The small molecule below binds the protein below.
Small molecule (SMILES): CC(=O)N[C@@H]1[C@@H](O)[C@H](O)[C@@H](CO)O[C@H]1O

Sequence of chain 1.B:
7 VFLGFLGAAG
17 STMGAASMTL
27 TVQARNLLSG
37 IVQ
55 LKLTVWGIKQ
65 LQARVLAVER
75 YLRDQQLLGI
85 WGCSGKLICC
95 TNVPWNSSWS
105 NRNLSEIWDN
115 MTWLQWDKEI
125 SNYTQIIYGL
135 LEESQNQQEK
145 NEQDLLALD

Binding-site contacts:
Ligand atom C7 contacts residue GLU110 of chain 1.B at 4.4 Å.
Ligand atom O6 contacts residue ASN107 of chain 1.B at 4.4 Å.
Ligand atom N2 contacts residue ASN107 of chain 1.B at 2.7 Å (h-bond).
Ligand atom C5 contacts residue ASN107 of chain 1.B at 3.3 Å.
Ligand atom O5 contacts residue ASN107 of chain 1.B at 2.0 Å (h-bond).
Ligand atom C4 contacts residue ASN107 of chain 1.B at 3.9 Å.
Ligand atom C2 contacts residue ASN107 of chain 1.B at 2.2 Å.
Ligand atom C3 contacts residue ASN107 of chain 1.B at 3.6 Å.
Ligand atom N2 contacts residue GLU110 of chain 1.B at 4.4 Å.
Ligand atom C6 contacts residue ASN107 of chain 1.B at 4.3 Å.
Ligand atom C8 contacts residue ASN105 of chain 1.B at 3.9 Å.
Ligand atom C7 contacts residue ASN107 of chain 1.B at 3.8 Å.
Ligand atom C1 contacts residue ASN107 of chain 1.B at 1.3 Å.